A protein and the small-molecule ligand that binds it are described below.
Small molecule (SMILES): CC(=O)N[C@@H]1[C@@H](O)[C@H](O)[C@@H](CO)O[C@H]1O

Binding-site contacts:
Ligand atom C4 contacts residue ASN67 of chain 35.A at 4.2 Å.
Ligand atom O7 contacts residue ASN67 of chain 35.A at 4.3 Å.
Ligand atom N2 contacts residue ASN67 of chain 35.A at 2.9 Å (h-bond).
Ligand atom C8 contacts residue PHE90 of chain 35.A at 3.7 Å (hydrophobic).
Ligand atom C1 contacts residue ASN67 of chain 35.A at 1.4 Å.
Ligand atom C8 contacts residue ASN67 of chain 35.A at 4.3 Å.
Ligand atom C8 contacts residue MET118 of chain 35.A at 4.3 Å (hydrophobic).
Ligand atom O5 contacts residue ASN67 of chain 35.A at 2.4 Å (h-bond).
Ligand atom C7 contacts residue ASN67 of chain 35.A at 3.9 Å.
Ligand atom C2 contacts residue ASN67 of chain 35.A at 2.5 Å.
Ligand atom C3 contacts residue ASN67 of chain 35.A at 3.8 Å.
Ligand atom C5 contacts residue ASN67 of chain 35.A at 3.7 Å.

Sequence of chain 35.A:
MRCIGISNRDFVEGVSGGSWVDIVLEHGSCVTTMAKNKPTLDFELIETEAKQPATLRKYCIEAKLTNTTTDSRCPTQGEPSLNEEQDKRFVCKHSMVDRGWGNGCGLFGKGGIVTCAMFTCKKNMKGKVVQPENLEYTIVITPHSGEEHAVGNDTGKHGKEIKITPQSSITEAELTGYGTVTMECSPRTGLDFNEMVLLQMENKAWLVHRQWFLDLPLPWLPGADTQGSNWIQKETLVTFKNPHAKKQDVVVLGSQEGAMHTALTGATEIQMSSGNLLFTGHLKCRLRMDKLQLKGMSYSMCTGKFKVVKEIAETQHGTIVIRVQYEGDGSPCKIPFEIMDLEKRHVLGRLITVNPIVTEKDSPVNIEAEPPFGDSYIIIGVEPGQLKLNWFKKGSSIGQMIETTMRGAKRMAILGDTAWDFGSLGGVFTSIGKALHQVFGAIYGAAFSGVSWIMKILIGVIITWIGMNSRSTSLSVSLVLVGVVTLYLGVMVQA